Sequence of chain 1.A:
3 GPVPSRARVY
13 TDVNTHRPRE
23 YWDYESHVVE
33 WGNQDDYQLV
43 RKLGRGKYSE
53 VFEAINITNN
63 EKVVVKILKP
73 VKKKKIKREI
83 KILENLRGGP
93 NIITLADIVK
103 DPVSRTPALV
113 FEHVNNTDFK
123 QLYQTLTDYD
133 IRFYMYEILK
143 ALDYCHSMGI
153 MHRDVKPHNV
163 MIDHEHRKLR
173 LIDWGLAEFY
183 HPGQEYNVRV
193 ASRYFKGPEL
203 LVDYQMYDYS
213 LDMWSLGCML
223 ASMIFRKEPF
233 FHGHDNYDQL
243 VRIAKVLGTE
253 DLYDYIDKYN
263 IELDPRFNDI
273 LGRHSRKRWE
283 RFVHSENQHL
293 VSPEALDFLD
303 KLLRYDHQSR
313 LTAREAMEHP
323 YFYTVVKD

The small molecule below binds the protein below.
Small molecule (SMILES): COc1cc(/C=C/C=O)ccc1O

Binding-site contacts:
Ligand atom C6 contacts residue PHE113 of chain 1.A at 3.9 Å (hydrophobic).
Ligand atom O4 contacts residue TRP176 of chain 1.A at 4.2 Å.
Ligand atom O3 contacts residue LYS68 of chain 1.A at 3.1 Å (salt-bridge).
Ligand atom O4 contacts residue GLU81 of chain 1.A at 4.0 Å.
Ligand atom C8 contacts residue VAL53 of chain 1.A at 3.8 Å (hydrophobic).
Ligand atom C3 contacts residue ASP175 of chain 1.A at 3.9 Å.
Ligand atom C8 contacts residue MET163 of chain 1.A at 4.0 Å (hydrophobic).
Ligand atom O9 contacts residue MET163 of chain 1.A at 3.8 Å.
Ligand atom C4 contacts residue ASP175 of chain 1.A at 3.5 Å.
Ligand atom C3 contacts residue LYS68 of chain 1.A at 3.8 Å.
Ligand atom C3M contacts residue VAL53 of chain 1.A at 3.8 Å (hydrophobic).
Ligand atom C7 contacts residue ILE174 of chain 1.A at 4.2 Å (hydrophobic).
Ligand atom C9 contacts residue VAL53 of chain 1.A at 4.2 Å (hydrophobic).
Ligand atom O3 contacts residue ASP175 of chain 1.A at 3.5 Å.
Ligand atom C6 contacts residue ILE174 of chain 1.A at 3.8 Å (hydrophobic).
Ligand atom C9 contacts residue MET163 of chain 1.A at 3.4 Å (hydrophobic).
Ligand atom O4 contacts residue LYS68 of chain 1.A at 2.8 Å (salt-bridge).
Ligand atom C2 contacts residue ILE174 of chain 1.A at 3.6 Å (hydrophobic).
Ligand atom C5 contacts residue PHE113 of chain 1.A at 3.5 Å (hydrophobic).
Ligand atom C9 contacts residue LEU45 of chain 1.A at 4.0 Å (hydrophobic).
Ligand atom C3M contacts residue LYS68 of chain 1.A at 3.9 Å.
Ligand atom C3M contacts residue SER51 of chain 1.A at 4.2 Å.
Ligand atom O9 contacts residue LEU45 of chain 1.A at 3.6 Å.
Ligand atom C8 contacts residue VAL66 of chain 1.A at 4.2 Å (hydrophobic).
Ligand atom C7 contacts residue VAL53 of chain 1.A at 4.2 Å (hydrophobic).
Ligand atom C2 contacts residue VAL53 of chain 1.A at 4.2 Å (hydrophobic).
Ligand atom C3 contacts residue ILE174 of chain 1.A at 4.0 Å (hydrophobic).
Ligand atom C4 contacts residue ILE174 of chain 1.A at 3.9 Å (hydrophobic).
Ligand atom C5 contacts residue ILE174 of chain 1.A at 3.8 Å (hydrophobic).
Ligand atom C6 contacts residue ILE95 of chain 1.A at 4.2 Å (hydrophobic).
Ligand atom C5 contacts residue ASP175 of chain 1.A at 4.1 Å.
Ligand atom C5 contacts residue ILE95 of chain 1.A at 4.2 Å (hydrophobic).
Ligand atom O4 contacts residue PHE113 of chain 1.A at 3.6 Å.
Ligand atom C7 contacts residue VAL66 of chain 1.A at 3.7 Å (hydrophobic).
Ligand atom O4 contacts residue ASP175 of chain 1.A at 3.1 Å (salt-bridge).
Ligand atom C1 contacts residue ILE174 of chain 1.A at 3.8 Å (hydrophobic).
Ligand atom C3M contacts residue ASP175 of chain 1.A at 3.5 Å.
Ligand atom C4 contacts residue LYS68 of chain 1.A at 3.7 Å.
Ligand atom C1 contacts residue VAL66 of chain 1.A at 4.1 Å (hydrophobic).
Ligand atom C4 contacts residue PHE113 of chain 1.A at 3.9 Å (hydrophobic).